Binding-site contacts:
Ligand atom O2' contacts residue GLU200 of chain 6.A at 2.6 Å (salt-bridge).
Ligand atom C8 contacts residue SER222 of chain 6.A at 3.7 Å.
Ligand atom O6 contacts residue ASP223 of chain 6.A at 3.4 Å (salt-bridge).
Ligand atom O2' contacts residue ARG107 of chain 6.A at 3.1 Å (salt-bridge).
Ligand atom O6 contacts residue VAL225 of chain 6.A at 3.4 Å.
Ligand atom C5 contacts residue PHE179 of chain 6.A at 3.8 Å (hydrophobic).
Ligand atom O5' contacts residue PHE179 of chain 6.A at 3.4 Å.
Ligand atom N7 contacts residue GLY112 of chain 6.A at 3.6 Å (h-bond).
Ligand atom C4 contacts residue PHE179 of chain 6.A at 3.7 Å (hydrophobic).
Ligand atom N2 contacts residue VAL197 of chain 6.A at 3.3 Å.
Ligand atom C4 contacts residue VAL197 of chain 6.A at 3.7 Å (hydrophobic).
Ligand atom C6 contacts residue PHE179 of chain 6.A at 3.8 Å (hydrophobic).
Ligand atom O6 contacts residue GLY112 of chain 6.A at 3.4 Å.
Ligand atom C5' contacts residue HIS24 of chain 2.A at 3.6 Å.
Ligand atom BR contacts residue SER110 of chain 6.A at 2.9 Å.
Ligand atom N3 contacts residue PHE179 of chain 6.A at 3.8 Å.
Ligand atom C3' contacts residue MET199 of chain 6.A at 3.5 Å (hydrophobic).
Ligand atom N7 contacts residue CYS111 of chain 6.A at 3.8 Å.
Ligand atom C5 contacts residue VAL197 of chain 6.A at 3.8 Å (hydrophobic).
Ligand atom N7 contacts residue SER222 of chain 6.A at 3.1 Å (h-bond).
Ligand atom O2' contacts residue GLU198 of chain 6.A at 3.3 Å.
Ligand atom O2' contacts residue SER110 of chain 6.A at 3.8 Å.
Ligand atom C2' contacts residue GLU200 of chain 6.A at 3.8 Å.
Ligand atom C2 contacts residue VAL197 of chain 6.A at 3.8 Å (hydrophobic).
Ligand atom O5' contacts residue HIS24 of chain 2.A at 3.0 Å (h-bond).
Ligand atom C3' contacts residue GLU200 of chain 6.A at 3.6 Å.
Ligand atom O3' contacts residue GLU200 of chain 6.A at 2.5 Å (salt-bridge).
Ligand atom O2' contacts residue MET199 of chain 6.A at 3.1 Å (h-bond).
Ligand atom C5 contacts residue GLY112 of chain 6.A at 3.7 Å.
Ligand atom N3 contacts residue VAL197 of chain 6.A at 3.7 Å.
Ligand atom C2 contacts residue PHE179 of chain 6.A at 3.7 Å (hydrophobic).
Ligand atom C6 contacts residue GLY112 of chain 6.A at 3.8 Å.
Ligand atom C2' contacts residue MET199 of chain 6.A at 3.6 Å (hydrophobic).
Ligand atom C1' contacts residue SER110 of chain 6.A at 3.8 Å.
Ligand atom C5' contacts residue PHE179 of chain 6.A at 3.8 Å (hydrophobic).
Ligand atom N1 contacts residue PHE179 of chain 6.A at 3.8 Å.
Ligand atom N1 contacts residue VAL197 of chain 6.A at 3.8 Å.
Ligand atom O5' contacts residue ARG63 of chain 2.A at 3.8 Å.
Ligand atom N3 contacts residue MET199 of chain 6.A at 3.8 Å.
Ligand atom BR contacts residue SER222 of chain 6.A at 3.5 Å.

Sequence of chain 6.A:
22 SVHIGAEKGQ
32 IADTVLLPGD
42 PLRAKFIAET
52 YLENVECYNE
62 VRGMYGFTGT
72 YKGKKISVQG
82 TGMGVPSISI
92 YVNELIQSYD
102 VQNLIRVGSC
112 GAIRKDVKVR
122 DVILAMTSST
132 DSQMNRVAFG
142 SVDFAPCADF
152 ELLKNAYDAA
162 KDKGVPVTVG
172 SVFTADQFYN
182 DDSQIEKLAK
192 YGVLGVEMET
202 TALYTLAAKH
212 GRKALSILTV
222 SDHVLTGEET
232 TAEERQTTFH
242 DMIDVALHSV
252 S

The small molecule below binds the protein below.
Small molecule (SMILES): Nc1nc2c(nc(Br)n2[C@@H]2O[C@H](CO)[C@@H](O)[C@H]2O)c(=O)[nH]1

Sequence of chain 2.A:
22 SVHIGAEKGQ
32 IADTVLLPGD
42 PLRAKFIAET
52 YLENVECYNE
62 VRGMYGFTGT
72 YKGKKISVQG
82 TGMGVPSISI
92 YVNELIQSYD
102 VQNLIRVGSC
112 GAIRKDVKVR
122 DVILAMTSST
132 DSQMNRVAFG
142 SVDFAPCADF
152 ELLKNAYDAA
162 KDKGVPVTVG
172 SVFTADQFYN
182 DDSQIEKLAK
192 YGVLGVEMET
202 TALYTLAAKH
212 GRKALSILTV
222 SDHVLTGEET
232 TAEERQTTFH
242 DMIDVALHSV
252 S